Sequence of chain 1.B:
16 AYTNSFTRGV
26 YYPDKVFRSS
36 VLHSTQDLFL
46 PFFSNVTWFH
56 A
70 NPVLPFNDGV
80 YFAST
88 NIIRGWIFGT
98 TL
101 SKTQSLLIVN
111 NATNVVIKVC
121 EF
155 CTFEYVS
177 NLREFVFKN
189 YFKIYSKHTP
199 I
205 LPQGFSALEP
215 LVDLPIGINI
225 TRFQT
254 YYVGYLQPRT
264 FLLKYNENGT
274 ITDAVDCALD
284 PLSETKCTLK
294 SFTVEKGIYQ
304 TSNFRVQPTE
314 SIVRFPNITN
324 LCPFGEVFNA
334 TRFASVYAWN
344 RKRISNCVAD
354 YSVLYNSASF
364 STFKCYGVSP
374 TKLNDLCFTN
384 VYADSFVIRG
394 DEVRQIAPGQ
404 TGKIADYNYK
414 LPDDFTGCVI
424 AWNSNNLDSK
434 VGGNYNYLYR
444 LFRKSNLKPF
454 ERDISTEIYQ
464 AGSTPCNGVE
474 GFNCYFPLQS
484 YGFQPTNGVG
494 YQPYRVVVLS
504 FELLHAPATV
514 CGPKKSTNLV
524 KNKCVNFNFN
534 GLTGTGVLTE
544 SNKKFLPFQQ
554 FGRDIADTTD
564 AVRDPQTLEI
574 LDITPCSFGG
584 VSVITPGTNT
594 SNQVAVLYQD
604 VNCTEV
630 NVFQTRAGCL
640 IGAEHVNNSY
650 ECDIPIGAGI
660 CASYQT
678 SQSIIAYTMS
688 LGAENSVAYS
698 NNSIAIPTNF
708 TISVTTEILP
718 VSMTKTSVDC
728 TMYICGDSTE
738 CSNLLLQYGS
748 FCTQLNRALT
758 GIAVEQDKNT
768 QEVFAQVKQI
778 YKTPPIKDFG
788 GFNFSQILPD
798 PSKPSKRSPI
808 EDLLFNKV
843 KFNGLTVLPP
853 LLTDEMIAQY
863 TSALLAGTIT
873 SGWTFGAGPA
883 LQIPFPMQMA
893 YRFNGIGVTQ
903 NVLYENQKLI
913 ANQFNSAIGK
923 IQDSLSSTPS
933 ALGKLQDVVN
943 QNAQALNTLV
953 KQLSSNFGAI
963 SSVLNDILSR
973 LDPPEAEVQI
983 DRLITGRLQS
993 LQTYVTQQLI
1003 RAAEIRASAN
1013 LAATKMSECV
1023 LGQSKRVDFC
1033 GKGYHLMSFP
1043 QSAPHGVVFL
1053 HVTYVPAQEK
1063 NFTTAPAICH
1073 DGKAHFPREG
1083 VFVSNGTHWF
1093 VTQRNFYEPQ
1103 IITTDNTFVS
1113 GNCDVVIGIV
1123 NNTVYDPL

Binding-site contacts:
Ligand atom C2 contacts residue ASN1123 of chain 1.B at 2.6 Å.
Ligand atom N2 contacts residue ASN1123 of chain 1.B at 2.6 Å (h-bond).
Ligand atom O6 contacts residue ASN1123 of chain 1.B at 4.4 Å.
Ligand atom O7 contacts residue ASN1123 of chain 1.B at 3.4 Å (h-bond).
Ligand atom O5 contacts residue ASN1123 of chain 1.B at 2.3 Å (h-bond).
Ligand atom C5 contacts residue ASN1123 of chain 1.B at 3.6 Å.
Ligand atom C1 contacts residue ASN1123 of chain 1.B at 1.5 Å.
Ligand atom C3 contacts residue ASN1123 of chain 1.B at 3.9 Å.
Ligand atom C7 contacts residue ASN1123 of chain 1.B at 3.0 Å.
Ligand atom C8 contacts residue ASN1123 of chain 1.B at 3.7 Å.
Ligand atom C4 contacts residue ASN1123 of chain 1.B at 4.2 Å.

This small molecule binds to this protein.
Small molecule (SMILES): CC(=O)N[C@H]1[C@H](O[C@H]2[C@H](O)[C@@H](NC(C)=O)CO[C@@H]2CO)O[C@H](CO)[C@@H](O)[C@@H]1O